Binding-site contacts:
Ligand atom O4 contacts residue ASP116 of chain 1.B at 2.6 Å (salt-bridge).
Ligand atom O1 contacts residue GLU133 of chain 1.B at 3.7 Å.
Ligand atom C5 contacts residue THR131 of chain 1.B at 4.1 Å.
Ligand atom C1 contacts residue GLU133 of chain 1.B at 3.9 Å.
Ligand atom O1 contacts residue THR131 of chain 1.B at 4.0 Å.
Ligand atom C3 contacts residue ARG112 of chain 1.B at 3.2 Å.
Ligand atom O3 contacts residue ASP116 of chain 1.B at 2.5 Å (salt-bridge).
Ligand atom C3 contacts residue ASP116 of chain 1.B at 3.1 Å.
Ligand atom O1 contacts residue LYS156 of chain 1.B at 3.0 Å (salt-bridge).
Ligand atom O1 contacts residue GLN132 of chain 1.B at 4.1 Å.
Ligand atom C2 contacts residue THR131 of chain 1.B at 4.0 Å.
Ligand atom O5 contacts residue THR131 of chain 1.B at 3.6 Å (h-bond).
Ligand atom C3 contacts residue LYS119 of chain 1.B at 4.1 Å.
Ligand atom C5 contacts residue GLN130 of chain 1.B at 3.2 Å.
Ligand atom O3 contacts residue LYS119 of chain 1.B at 3.0 Å (salt-bridge).
Ligand atom C6 contacts residue GLN130 of chain 1.B at 3.7 Å.
Ligand atom O4 contacts residue PHE120 of chain 1.B at 4.2 Å.
Ligand atom C1 contacts residue THR131 of chain 1.B at 3.7 Å.
Ligand atom C6 contacts residue LYS119 of chain 1.B at 3.8 Å.
Ligand atom C2 contacts residue LYS119 of chain 1.B at 4.0 Å.
Ligand atom O6 contacts residue LYS119 of chain 1.B at 3.0 Å (salt-bridge).
Ligand atom C1 contacts residue GLN132 of chain 1.B at 4.1 Å.
Ligand atom O6 contacts residue THR131 of chain 1.B at 4.1 Å.
Ligand atom C1 contacts residue GLN130 of chain 1.B at 4.3 Å.
Ligand atom C5 contacts residue LYS119 of chain 1.B at 3.3 Å.
Ligand atom O1 contacts residue LYS119 of chain 1.B at 3.6 Å.
Ligand atom C1 contacts residue THR90 of chain 1.B at 4.1 Å.
Ligand atom O1 contacts residue GLN130 of chain 1.B at 3.0 Å (h-bond).
Ligand atom C3 contacts residue SER91 of chain 1.B at 4.3 Å.
Ligand atom C2 contacts residue GLN130 of chain 1.B at 4.3 Å.
Ligand atom C4 contacts residue LYS119 of chain 1.B at 3.7 Å.
Ligand atom O5 contacts residue GLN130 of chain 1.B at 2.9 Å (h-bond).
Ligand atom O3 contacts residue ARG112 of chain 1.B at 2.8 Å (salt-bridge).
Ligand atom C6 contacts residue THR131 of chain 1.B at 3.5 Å.
Ligand atom C4 contacts residue ASP116 of chain 1.B at 3.0 Å.
Ligand atom O4 contacts residue LYS119 of chain 1.B at 2.9 Å (salt-bridge).
Ligand atom C1 contacts residue ARG112 of chain 1.B at 4.2 Å.
Ligand atom C1 contacts residue LYS156 of chain 1.B at 3.6 Å.
Ligand atom O4 contacts residue ARG112 of chain 1.B at 2.8 Å (salt-bridge).
Ligand atom C4 contacts residue ARG112 of chain 1.B at 3.7 Å.

This small molecule binds to this protein.
Small molecule (SMILES): C[C@H]1O[C@@](CO)(OC[C@H]2O[C@](O)(CO)[C@@H](O)[C@@H]2O)[C@@H](O)[C@@H]1O

Sequence of chain 1.B:
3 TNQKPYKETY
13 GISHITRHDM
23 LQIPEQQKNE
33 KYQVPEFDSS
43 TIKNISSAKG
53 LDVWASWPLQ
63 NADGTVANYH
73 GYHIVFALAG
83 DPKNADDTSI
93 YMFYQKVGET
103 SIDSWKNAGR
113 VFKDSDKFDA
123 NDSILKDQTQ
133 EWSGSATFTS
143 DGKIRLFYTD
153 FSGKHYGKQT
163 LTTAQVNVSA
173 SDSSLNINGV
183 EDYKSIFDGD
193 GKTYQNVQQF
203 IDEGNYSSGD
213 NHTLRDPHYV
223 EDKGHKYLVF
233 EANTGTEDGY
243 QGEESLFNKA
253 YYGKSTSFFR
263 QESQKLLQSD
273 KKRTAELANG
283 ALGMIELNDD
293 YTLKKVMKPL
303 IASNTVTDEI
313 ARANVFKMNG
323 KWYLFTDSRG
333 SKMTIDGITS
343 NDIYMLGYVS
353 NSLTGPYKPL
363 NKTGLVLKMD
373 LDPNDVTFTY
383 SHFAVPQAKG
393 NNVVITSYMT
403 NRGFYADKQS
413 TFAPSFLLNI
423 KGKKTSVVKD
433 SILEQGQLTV